Sequence of chain 1.A:
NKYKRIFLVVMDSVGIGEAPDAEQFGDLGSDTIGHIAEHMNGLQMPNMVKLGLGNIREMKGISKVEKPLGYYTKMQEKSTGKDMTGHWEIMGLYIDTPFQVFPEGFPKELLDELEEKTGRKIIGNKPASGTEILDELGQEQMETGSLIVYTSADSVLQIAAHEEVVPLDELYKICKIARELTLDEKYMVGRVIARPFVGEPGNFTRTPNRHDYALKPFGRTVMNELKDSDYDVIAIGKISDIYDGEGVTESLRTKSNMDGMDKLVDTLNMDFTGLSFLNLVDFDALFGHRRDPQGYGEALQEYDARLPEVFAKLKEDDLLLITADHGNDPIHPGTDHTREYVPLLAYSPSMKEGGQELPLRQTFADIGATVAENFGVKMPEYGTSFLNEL

Binding-site contacts:
Ligand atom C2 contacts residue ILE200 of chain 1.A at 3.8 Å (hydrophobic).
Ligand atom O4 contacts residue SER159 of chain 1.A at 3.5 Å.
Ligand atom O3X contacts residue LYS245 of chain 1.A at 2.9 Å (salt-bridge).
Ligand atom O3 contacts residue ASP161 of chain 1.A at 3.5 Å.
Ligand atom O1 contacts residue ARG217 of chain 1.A at 4.2 Å.
Ligand atom O3 contacts residue SER159 of chain 1.A at 3.1 Å (h-bond).
Ligand atom O2P contacts residue ARG213 of chain 1.A at 2.6 Å (salt-bridge).
Ligand atom O1 contacts residue LYS245 of chain 1.A at 4.4 Å.
Ligand atom O3P contacts residue ARG213 of chain 1.A at 3.5 Å (salt-bridge).
Ligand atom O1P contacts residue GLY137 of chain 1.A at 4.2 Å.
Ligand atom C6 contacts residue ARG202 of chain 1.A at 3.9 Å.
Ligand atom C2 contacts residue ARG202 of chain 1.A at 4.4 Å.
Ligand atom C1 contacts residue ARG202 of chain 1.A at 3.4 Å.
Ligand atom O5 contacts residue GLN165 of chain 1.A at 4.3 Å.
Ligand atom C4 contacts residue SER159 of chain 1.A at 3.6 Å.
Ligand atom O2 contacts residue ILE200 of chain 1.A at 3.9 Å.
Ligand atom O2P contacts residue GLY137 of chain 1.A at 4.2 Å.
Ligand atom O3 contacts residue VAL163 of chain 1.A at 3.8 Å.
Ligand atom C1 contacts residue ARG217 of chain 1.A at 3.8 Å.
Ligand atom C2 contacts residue VAL163 of chain 1.A at 4.2 Å (hydrophobic).
Ligand atom C6 contacts residue GLN165 of chain 1.A at 4.4 Å.
Ligand atom O3P contacts residue GLY137 of chain 1.A at 2.7 Å (h-bond).
Ligand atom O5 contacts residue ARG202 of chain 1.A at 2.6 Å (salt-bridge).
Ligand atom O3P contacts residue SER136 of chain 1.A at 3.6 Å.
Ligand atom P contacts residue SER136 of chain 1.A at 4.3 Å.
Ligand atom O3P contacts residue ALA135 of chain 1.A at 4.3 Å.
Ligand atom P' contacts residue ARG217 of chain 1.A at 3.5 Å.
Ligand atom O2 contacts residue VAL163 of chain 1.A at 4.0 Å.
Ligand atom P contacts residue GLY137 of chain 1.A at 3.8 Å.
Ligand atom O1P contacts residue SER136 of chain 1.A at 3.7 Å.
Ligand atom O3X contacts residue ARG217 of chain 1.A at 2.5 Å (salt-bridge).
Ligand atom O1X contacts residue ARG202 of chain 1.A at 3.9 Å.
Ligand atom O2X contacts residue LYS245 of chain 1.A at 3.0 Å (salt-bridge).
Ligand atom O1X contacts residue ARG217 of chain 1.A at 3.0 Å (salt-bridge).
Ligand atom C5 contacts residue ARG202 of chain 1.A at 3.8 Å.
Ligand atom P contacts residue ARG213 of chain 1.A at 3.6 Å.
Ligand atom C1 contacts residue ILE200 of chain 1.A at 4.1 Å (hydrophobic).
Ligand atom P' contacts residue LYS245 of chain 1.A at 3.5 Å.
Ligand atom C3 contacts residue SER159 of chain 1.A at 4.0 Å.
Ligand atom O6 contacts residue ARG202 of chain 1.A at 4.1 Å.

The protein below binds the small molecule below.
Small molecule (SMILES): O=P(O)(O)OC[C@H]1O[C@H](O[P](=O)([O-])O)[C@H](O)[C@@H](O)[C@@H]1O